Binding-site contacts:
Ligand atom N2 contacts residue ASN140 of chain 1.A at 3.0 Å (h-bond).
Ligand atom O7 contacts residue ASN140 of chain 1.A at 4.0 Å.
Ligand atom C5 contacts residue ASN140 of chain 1.A at 3.7 Å.
Ligand atom C3 contacts residue ASN140 of chain 1.A at 3.8 Å.
Ligand atom C7 contacts residue ASN140 of chain 1.A at 3.7 Å.
Ligand atom C7 contacts residue PRO58 of chain 1.A at 4.4 Å (hydrophobic).
Ligand atom O5 contacts residue ALA139 of chain 1.A at 4.2 Å.
Ligand atom C8 contacts residue PRO58 of chain 1.A at 3.9 Å (hydrophobic).
Ligand atom C1 contacts residue ASN140 of chain 1.A at 1.5 Å.
Ligand atom C2 contacts residue ASN140 of chain 1.A at 2.5 Å.
Ligand atom N2 contacts residue PRO58 of chain 1.A at 4.0 Å.
Ligand atom C4 contacts residue ASN140 of chain 1.A at 4.2 Å.
Ligand atom O5 contacts residue ASN140 of chain 1.A at 2.4 Å (h-bond).

Sequence of chain 1.A:
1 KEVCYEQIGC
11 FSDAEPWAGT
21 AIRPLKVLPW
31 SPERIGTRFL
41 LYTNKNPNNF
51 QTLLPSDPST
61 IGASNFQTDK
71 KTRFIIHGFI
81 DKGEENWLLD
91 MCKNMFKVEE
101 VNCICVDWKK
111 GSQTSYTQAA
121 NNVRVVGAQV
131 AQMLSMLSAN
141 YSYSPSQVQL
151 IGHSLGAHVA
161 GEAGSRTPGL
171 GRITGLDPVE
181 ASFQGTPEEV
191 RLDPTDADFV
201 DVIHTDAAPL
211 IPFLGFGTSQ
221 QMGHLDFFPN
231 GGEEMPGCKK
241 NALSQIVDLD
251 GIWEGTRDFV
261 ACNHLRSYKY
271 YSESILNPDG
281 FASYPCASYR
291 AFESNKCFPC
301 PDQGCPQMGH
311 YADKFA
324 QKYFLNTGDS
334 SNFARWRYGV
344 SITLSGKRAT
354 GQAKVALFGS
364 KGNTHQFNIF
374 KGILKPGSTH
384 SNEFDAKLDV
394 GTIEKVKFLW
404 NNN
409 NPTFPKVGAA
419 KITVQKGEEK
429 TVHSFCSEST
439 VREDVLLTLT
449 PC

The small molecule below binds the protein below.
Small molecule (SMILES): CC(=O)N[C@@H]1[C@@H](O)[C@H](O)[C@@H](CO)O[C@H]1O